Sequence of chain 30.H:
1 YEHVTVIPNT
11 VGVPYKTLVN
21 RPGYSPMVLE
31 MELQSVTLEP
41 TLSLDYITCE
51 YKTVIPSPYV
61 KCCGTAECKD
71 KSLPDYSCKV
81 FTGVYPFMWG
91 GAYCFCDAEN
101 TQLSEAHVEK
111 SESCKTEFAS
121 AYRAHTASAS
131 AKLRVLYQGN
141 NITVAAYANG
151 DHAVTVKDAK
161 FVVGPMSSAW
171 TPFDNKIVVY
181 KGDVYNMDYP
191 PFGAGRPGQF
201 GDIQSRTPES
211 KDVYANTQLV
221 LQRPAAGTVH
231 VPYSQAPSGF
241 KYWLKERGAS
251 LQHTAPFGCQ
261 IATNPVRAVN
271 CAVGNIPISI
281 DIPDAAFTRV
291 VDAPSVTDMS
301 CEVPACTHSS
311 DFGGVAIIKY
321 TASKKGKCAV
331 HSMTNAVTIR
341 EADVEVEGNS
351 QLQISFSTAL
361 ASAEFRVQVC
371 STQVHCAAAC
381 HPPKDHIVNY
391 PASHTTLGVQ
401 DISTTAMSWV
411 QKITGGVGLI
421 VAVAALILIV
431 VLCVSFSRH

Sequence of chain 30.B:
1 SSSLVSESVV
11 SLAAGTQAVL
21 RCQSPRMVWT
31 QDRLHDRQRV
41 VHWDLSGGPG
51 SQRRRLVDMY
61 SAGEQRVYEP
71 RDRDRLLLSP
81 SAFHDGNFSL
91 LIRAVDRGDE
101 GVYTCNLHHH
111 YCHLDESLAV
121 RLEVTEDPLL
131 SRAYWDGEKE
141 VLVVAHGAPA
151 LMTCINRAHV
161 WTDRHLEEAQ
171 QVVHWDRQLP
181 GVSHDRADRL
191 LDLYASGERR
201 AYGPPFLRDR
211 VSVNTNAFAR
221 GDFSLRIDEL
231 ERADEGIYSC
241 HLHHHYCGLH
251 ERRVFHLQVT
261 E

Sequence of chain 30.I:
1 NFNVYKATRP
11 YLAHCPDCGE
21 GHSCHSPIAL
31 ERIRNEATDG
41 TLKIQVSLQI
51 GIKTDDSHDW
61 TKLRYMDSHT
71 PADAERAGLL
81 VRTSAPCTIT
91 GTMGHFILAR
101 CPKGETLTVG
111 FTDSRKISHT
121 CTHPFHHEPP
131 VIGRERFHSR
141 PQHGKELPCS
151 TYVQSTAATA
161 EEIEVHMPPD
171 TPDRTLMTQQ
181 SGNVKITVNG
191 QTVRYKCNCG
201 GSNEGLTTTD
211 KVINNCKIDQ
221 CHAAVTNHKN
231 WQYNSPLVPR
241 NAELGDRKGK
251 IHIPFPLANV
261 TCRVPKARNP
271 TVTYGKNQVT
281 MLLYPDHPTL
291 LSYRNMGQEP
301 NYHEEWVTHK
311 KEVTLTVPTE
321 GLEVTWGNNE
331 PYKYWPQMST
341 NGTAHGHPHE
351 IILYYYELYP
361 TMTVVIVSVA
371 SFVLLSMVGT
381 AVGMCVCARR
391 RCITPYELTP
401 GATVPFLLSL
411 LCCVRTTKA

Binding-site contacts:
Ligand atom O7 contacts residue ASN259 of chain 30.I at 2.8 Å (h-bond).
Ligand atom O6 contacts residue LYS115 of chain 30.H at 3.7 Å.
Ligand atom O5 contacts residue THR116 of chain 30.H at 4.3 Å.
Ligand atom C4 contacts residue LYS115 of chain 30.H at 4.5 Å.
Ligand atom C7 contacts residue ASN259 of chain 30.I at 3.1 Å.
Ligand atom O7 contacts residue LYS181 of chain 30.H at 4.1 Å.
Ligand atom O5 contacts residue ASN259 of chain 30.I at 2.3 Å (h-bond).
Ligand atom C8 contacts residue ASN259 of chain 30.I at 4.4 Å.
Ligand atom C2 contacts residue ASN259 of chain 30.I at 2.4 Å.
Ligand atom C6 contacts residue LYS115 of chain 30.H at 4.3 Å.
Ligand atom C4 contacts residue ASN259 of chain 30.I at 4.1 Å.
Ligand atom C3 contacts residue ASN259 of chain 30.I at 3.8 Å.
Ligand atom C8 contacts residue GLU198 of chain 30.B at 4.1 Å.
Ligand atom C1 contacts residue ASN259 of chain 30.I at 1.4 Å.
Ligand atom C5 contacts residue ASN259 of chain 30.I at 3.6 Å.
Ligand atom O6 contacts residue THR116 of chain 30.H at 3.5 Å.
Ligand atom O6 contacts residue ASN259 of chain 30.I at 4.5 Å.
Ligand atom N2 contacts residue ASN259 of chain 30.I at 3.0 Å (h-bond).

This protein binds this small molecule.
Small molecule (SMILES): CC(=O)N[C@@H]1[C@@H](O)[C@H](O)[C@@H](CO)O[C@H]1O